Sequence of chain 2.A:
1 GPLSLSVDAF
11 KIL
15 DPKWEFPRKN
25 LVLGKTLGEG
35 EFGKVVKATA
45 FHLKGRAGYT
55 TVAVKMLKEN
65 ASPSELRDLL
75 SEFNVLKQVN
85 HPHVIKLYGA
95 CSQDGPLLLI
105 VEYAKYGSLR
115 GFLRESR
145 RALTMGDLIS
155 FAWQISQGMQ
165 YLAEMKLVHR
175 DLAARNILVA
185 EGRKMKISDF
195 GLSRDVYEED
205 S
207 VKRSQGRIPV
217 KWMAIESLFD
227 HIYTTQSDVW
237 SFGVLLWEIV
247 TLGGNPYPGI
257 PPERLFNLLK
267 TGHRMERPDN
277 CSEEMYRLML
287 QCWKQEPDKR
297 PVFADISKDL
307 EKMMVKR

This protein binds this small molecule.
Small molecule (SMILES): COc1cc2c(Nc3ccc(Br)cc3F)ncnc2cc1OCC1CCN(C)CC1

Binding-site contacts:
Ligand atom FAC contacts residue VAL105 of chain 2.A at 3.4 Å.
Ligand atom CAA contacts residue LEU31 of chain 2.A at 3.4 Å (hydrophobic).
Ligand atom CAO contacts residue ALA108 of chain 2.A at 3.7 Å (hydrophobic).
Ligand atom N1 contacts residue ALA57 of chain 2.A at 3.5 Å.
Ligand atom N1 contacts residue VAL105 of chain 2.A at 3.5 Å.
Ligand atom FAC contacts residue VAL39 of chain 2.A at 3.4 Å.
Ligand atom C2 contacts residue GLU106 of chain 2.A at 3.3 Å.
Ligand atom CAJ contacts residue LEU182 of chain 2.A at 3.7 Å (hydrophobic).
Ligand atom BR contacts residue VAL105 of chain 2.A at 3.7 Å.
Ligand atom CAH contacts residue LYS59 of chain 2.A at 3.5 Å.
Ligand atom CAW contacts residue VAL39 of chain 2.A at 3.7 Å (hydrophobic).
Ligand atom NAR contacts residue VAL39 of chain 2.A at 3.6 Å.
Ligand atom CAK contacts residue LYS109 of chain 2.A at 3.0 Å.
Ligand atom CAM contacts residue LYS109 of chain 2.A at 3.6 Å.
Ligand atom C5 contacts residue LEU182 of chain 2.A at 3.6 Å (hydrophobic).
Ligand atom CAO contacts residue GLY111 of chain 2.A at 3.6 Å.
Ligand atom C2 contacts residue ALA108 of chain 2.A at 3.7 Å (hydrophobic).
Ligand atom N1 contacts residue LEU182 of chain 2.A at 3.6 Å.
Ligand atom CAI contacts residue ALA108 of chain 2.A at 3.5 Å (hydrophobic).
Ligand atom BR contacts residue LEU80 of chain 2.A at 3.6 Å.
Ligand atom C6 contacts residue LEU182 of chain 2.A at 3.6 Å (hydrophobic).
Ligand atom FAC contacts residue ALA57 of chain 2.A at 3.2 Å.
Ligand atom CAE contacts residue SER192 of chain 2.A at 3.6 Å.
Ligand atom CAY contacts residue GLY111 of chain 2.A at 3.6 Å.
Ligand atom CAY contacts residue LEU31 of chain 2.A at 3.6 Å (hydrophobic).
Ligand atom CAE contacts residue GLU76 of chain 2.A at 3.8 Å.
Ligand atom N3 contacts residue ALA108 of chain 2.A at 3.1 Å (h-bond).
Ligand atom OAT contacts residue GLY111 of chain 2.A at 3.3 Å.
Ligand atom CAU contacts residue LYS59 of chain 2.A at 3.6 Å.
Ligand atom OAS contacts residue LEU31 of chain 2.A at 3.6 Å.
Ligand atom CAV contacts residue VAL105 of chain 2.A at 3.5 Å (hydrophobic).
Ligand atom N3 contacts residue ALA57 of chain 2.A at 3.6 Å.
Ligand atom CAO contacts residue TYR107 of chain 2.A at 3.6 Å (hydrophobic).
Ligand atom CAV contacts residue VAL39 of chain 2.A at 3.7 Å (hydrophobic).
Ligand atom CAH contacts residue VAL105 of chain 2.A at 3.4 Å (hydrophobic).
Ligand atom BR contacts residue GLU76 of chain 2.A at 3.5 Å.
Ligand atom C2 contacts residue ALA57 of chain 2.A at 3.4 Å (hydrophobic).
Ligand atom CAI contacts residue LEU31 of chain 2.A at 3.7 Å (hydrophobic).
Ligand atom CAK contacts residue TYR107 of chain 2.A at 3.4 Å (hydrophobic).
Ligand atom CAF contacts residue SER192 of chain 2.A at 3.2 Å.